Sequence of chain 2.X:
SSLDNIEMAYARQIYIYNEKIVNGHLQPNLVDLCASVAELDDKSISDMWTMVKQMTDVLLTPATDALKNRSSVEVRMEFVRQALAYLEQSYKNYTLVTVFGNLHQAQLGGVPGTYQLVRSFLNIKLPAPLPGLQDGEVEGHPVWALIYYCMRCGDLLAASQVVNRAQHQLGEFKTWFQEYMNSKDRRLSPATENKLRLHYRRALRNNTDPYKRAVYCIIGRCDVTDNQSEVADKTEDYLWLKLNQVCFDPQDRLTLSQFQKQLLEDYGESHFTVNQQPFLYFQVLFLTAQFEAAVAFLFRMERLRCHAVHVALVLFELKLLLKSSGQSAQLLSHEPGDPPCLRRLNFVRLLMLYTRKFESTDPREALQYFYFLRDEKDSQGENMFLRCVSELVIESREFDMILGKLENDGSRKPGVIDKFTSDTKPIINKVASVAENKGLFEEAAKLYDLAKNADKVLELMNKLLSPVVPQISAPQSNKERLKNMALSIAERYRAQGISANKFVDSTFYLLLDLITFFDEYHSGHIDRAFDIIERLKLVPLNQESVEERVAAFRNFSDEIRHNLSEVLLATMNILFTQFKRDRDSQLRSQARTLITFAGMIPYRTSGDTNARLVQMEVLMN

This small molecule binds to this protein.
Small molecule (SMILES): CC[C@H](C)[C@H](NC(=O)[C@H](CO)NC(=O)[C@H](CCCN=C(N)N)NC(=O)[C@@H](NC(=O)[C@@H]1CCCN1C(=O)[C@@H]1CCCN1C(=O)[C@H](C)N)C(C)C)C(=O)N[C@H](C=O)Cc1ccc(O)cc1

Binding-site contacts:
Ligand atom CA contacts residue ASN227 of chain 2.X at 3.7 Å.
Ligand atom C contacts residue THR235 of chain 2.X at 3.6 Å.
Ligand atom CD1 contacts residue TYR91 of chain 2.X at 3.9 Å (hydrophobic).
Ligand atom CD1 contacts residue TYR94 of chain 2.X at 3.5 Å (hydrophobic).
Ligand atom CG1 contacts residue VAL280 of chain 2.X at 4.0 Å (hydrophobic).
Ligand atom O contacts residue HIS277 of chain 2.X at 3.4 Å.
Ligand atom CG2 contacts residue PHE278 of chain 2.X at 3.7 Å (hydrophobic).
Ligand atom CG contacts residue TYR273 of chain 2.X at 3.6 Å (hydrophobic).
Ligand atom O contacts residue ASN281 of chain 2.X at 2.6 Å (h-bond).
Ligand atom CB contacts residue LEU286 of chain 2.X at 3.9 Å (hydrophobic).
Ligand atom O contacts residue ASN227 of chain 2.X at 3.6 Å.
Ligand atom C contacts residue ASN227 of chain 2.X at 3.5 Å.
Ligand atom CG2 contacts residue HIS277 of chain 2.X at 3.3 Å.
Ligand atom CD contacts residue HIS277 of chain 2.X at 3.9 Å.
Ligand atom CG contacts residue HIS277 of chain 2.X at 3.8 Å.
Ligand atom N contacts residue ASN227 of chain 2.X at 3.0 Å (h-bond).
Ligand atom O contacts residue THR235 of chain 2.X at 3.1 Å (h-bond).
Ligand atom CG contacts residue ASP233 of chain 2.X at 3.0 Å.
Ligand atom C contacts residue TYR94 of chain 2.X at 4.0 Å (hydrophobic).
Ligand atom CG2 contacts residue LEU286 of chain 2.X at 3.7 Å (hydrophobic).
Ligand atom CG2 contacts residue ASN281 of chain 2.X at 3.6 Å.
Ligand atom O contacts residue LEU286 of chain 2.X at 3.2 Å.
Ligand atom CG contacts residue LYS234 of chain 2.X at 3.3 Å.
Ligand atom C contacts residue LEU286 of chain 2.X at 3.8 Å (hydrophobic).
Ligand atom N contacts residue THR235 of chain 2.X at 3.9 Å.
Ligand atom CA contacts residue THR235 of chain 2.X at 3.6 Å.
Ligand atom CB contacts residue TYR238 of chain 2.X at 3.6 Å (hydrophobic).
Ligand atom O contacts residue TYR94 of chain 2.X at 2.9 Å.
Ligand atom C contacts residue THR235 of chain 2.X at 3.6 Å.
Ligand atom C contacts residue THR235 of chain 2.X at 3.6 Å.
Ligand atom CB contacts residue HIS277 of chain 2.X at 3.7 Å.
Ligand atom CB contacts residue ASP233 of chain 2.X at 3.0 Å.
Ligand atom CG1 contacts residue TYR94 of chain 2.X at 3.8 Å (hydrophobic).
Ligand atom N contacts residue TYR273 of chain 2.X at 3.9 Å.
Ligand atom CD contacts residue TYR273 of chain 2.X at 3.3 Å (hydrophobic).
Ligand atom O contacts residue THR235 of chain 2.X at 3.0 Å (h-bond).
Ligand atom CG2 contacts residue GLU236 of chain 2.X at 3.3 Å.
Ligand atom O contacts residue LYS234 of chain 2.X at 3.6 Å.
Ligand atom C contacts residue ASN281 of chain 2.X at 3.8 Å.
Ligand atom N contacts residue THR235 of chain 2.X at 3.5 Å (h-bond).